The protein below binds the small molecule below.
Small molecule (SMILES): CCN(CC)c1ccc(C2=NNC(=O)C[C@H]2C)cc1[N+](=O)O

Sequence of chain 1.A:
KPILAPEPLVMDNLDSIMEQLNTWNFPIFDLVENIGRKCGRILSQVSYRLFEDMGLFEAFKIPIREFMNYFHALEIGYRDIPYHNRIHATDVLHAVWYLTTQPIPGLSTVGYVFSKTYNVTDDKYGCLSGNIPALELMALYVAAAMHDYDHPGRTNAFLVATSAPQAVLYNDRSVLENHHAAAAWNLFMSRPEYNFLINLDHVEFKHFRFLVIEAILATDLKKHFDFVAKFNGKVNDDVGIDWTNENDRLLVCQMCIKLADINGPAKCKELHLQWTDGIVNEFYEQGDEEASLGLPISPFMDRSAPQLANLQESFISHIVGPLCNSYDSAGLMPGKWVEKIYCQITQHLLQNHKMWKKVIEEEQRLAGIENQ

Binding-site contacts:
Ligand atom O19 contacts residue PRO286 of chain 1.A at 3.8 Å.
Ligand atom N03 contacts residue PHE304 of chain 1.A at 4.0 Å.
Ligand atom O19 contacts residue HIS293 of chain 1.A at 2.8 Å (h-bond).
Ligand atom N17 contacts residue HIS293 of chain 1.A at 4.0 Å.
Ligand atom C18 contacts residue GLN333 of chain 1.A at 4.0 Å.
Ligand atom C05 contacts residue LEU553 of chain 1.B at 3.6 Å (hydrophobic).
Ligand atom O19 contacts residue TRP296 of chain 1.A at 3.7 Å.
Ligand atom C18 contacts residue THR297 of chain 1.A at 3.5 Å.
Ligand atom C20 contacts residue TYR83 of chain 1.A at 3.8 Å (hydrophobic).
Ligand atom O13 contacts residue TYR83 of chain 1.A at 3.8 Å.
Ligand atom C05 contacts residue PHE336 of chain 1.A at 4.0 Å (hydrophobic).
Ligand atom C07 contacts residue PHE304 of chain 1.A at 4.0 Å (hydrophobic).
Ligand atom C01 contacts residue ILE556 of chain 1.B at 3.7 Å (hydrophobic).
Ligand atom C10 contacts residue PHE336 of chain 1.A at 4.1 Å (hydrophobic).
Ligand atom N17 contacts residue THR297 of chain 1.A at 3.6 Å (h-bond).
Ligand atom C04 contacts residue LEU242 of chain 1.A at 3.8 Å (hydrophobic).
Ligand atom C02 contacts residue PHE304 of chain 1.A at 3.9 Å (hydrophobic).
Ligand atom C05 contacts residue ILE557 of chain 1.B at 3.6 Å (hydrophobic).
Ligand atom C04 contacts residue ILE557 of chain 1.B at 4.0 Å (hydrophobic).
Ligand atom C01 contacts residue PHE304 of chain 1.A at 3.8 Å (hydrophobic).
Ligand atom N16 contacts residue GLN333 of chain 1.A at 3.2 Å (h-bond).
Ligand atom N17 contacts residue GLN333 of chain 1.A at 2.8 Å (h-bond).
Ligand atom C18 contacts residue TRP296 of chain 1.A at 4.0 Å (hydrophobic).
Ligand atom C09 contacts residue PHE336 of chain 1.A at 4.0 Å (hydrophobic).
Ligand atom C07 contacts residue ILE300 of chain 1.A at 4.0 Å (hydrophobic).
Ligand atom C09 contacts residue ILE300 of chain 1.A at 3.9 Å (hydrophobic).
Ligand atom C04 contacts residue PHE336 of chain 1.A at 3.8 Å (hydrophobic).
Ligand atom O19 contacts residue GLY285 of chain 1.A at 3.4 Å.
Ligand atom C18 contacts residue GLY285 of chain 1.A at 3.9 Å.
Ligand atom O19 contacts residue THR297 of chain 1.A at 3.2 Å (h-bond).
Ligand atom C01 contacts residue THR176 of chain 1.A at 3.7 Å.
Ligand atom C22 contacts residue GLY285 of chain 1.A at 3.8 Å.
Ligand atom C08 contacts residue GLN333 of chain 1.A at 3.9 Å.
Ligand atom C18 contacts residue HIS293 of chain 1.A at 3.9 Å.
Ligand atom O13 contacts residue HIS84 of chain 1.A at 3.9 Å.
Ligand atom C08 contacts residue ILE300 of chain 1.A at 3.8 Å (hydrophobic).
Ligand atom C20 contacts residue TRP296 of chain 1.A at 3.6 Å (hydrophobic).
Ligand atom C22 contacts residue TYR83 of chain 1.A at 3.4 Å (hydrophobic).
Ligand atom O14 contacts residue LEU242 of chain 1.A at 3.2 Å.
Ligand atom C21 contacts residue TYR83 of chain 1.A at 3.3 Å (hydrophobic).

Sequence of chain 1.B:
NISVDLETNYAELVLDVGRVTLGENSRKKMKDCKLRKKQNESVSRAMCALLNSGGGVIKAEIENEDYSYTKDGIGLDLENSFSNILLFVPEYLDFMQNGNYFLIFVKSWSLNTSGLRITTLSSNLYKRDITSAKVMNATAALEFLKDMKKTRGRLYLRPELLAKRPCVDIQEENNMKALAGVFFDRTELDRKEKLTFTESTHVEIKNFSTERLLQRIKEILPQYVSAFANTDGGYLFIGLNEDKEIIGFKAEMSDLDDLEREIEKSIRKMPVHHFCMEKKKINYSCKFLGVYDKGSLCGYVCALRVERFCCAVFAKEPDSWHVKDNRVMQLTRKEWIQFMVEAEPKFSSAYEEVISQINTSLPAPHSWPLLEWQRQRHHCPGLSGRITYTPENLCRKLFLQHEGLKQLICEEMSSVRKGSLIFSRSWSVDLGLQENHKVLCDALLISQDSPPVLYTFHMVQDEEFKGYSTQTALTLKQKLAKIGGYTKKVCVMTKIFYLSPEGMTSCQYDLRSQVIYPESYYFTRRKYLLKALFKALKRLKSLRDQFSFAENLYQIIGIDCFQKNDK